Sequence of chain 1.A:
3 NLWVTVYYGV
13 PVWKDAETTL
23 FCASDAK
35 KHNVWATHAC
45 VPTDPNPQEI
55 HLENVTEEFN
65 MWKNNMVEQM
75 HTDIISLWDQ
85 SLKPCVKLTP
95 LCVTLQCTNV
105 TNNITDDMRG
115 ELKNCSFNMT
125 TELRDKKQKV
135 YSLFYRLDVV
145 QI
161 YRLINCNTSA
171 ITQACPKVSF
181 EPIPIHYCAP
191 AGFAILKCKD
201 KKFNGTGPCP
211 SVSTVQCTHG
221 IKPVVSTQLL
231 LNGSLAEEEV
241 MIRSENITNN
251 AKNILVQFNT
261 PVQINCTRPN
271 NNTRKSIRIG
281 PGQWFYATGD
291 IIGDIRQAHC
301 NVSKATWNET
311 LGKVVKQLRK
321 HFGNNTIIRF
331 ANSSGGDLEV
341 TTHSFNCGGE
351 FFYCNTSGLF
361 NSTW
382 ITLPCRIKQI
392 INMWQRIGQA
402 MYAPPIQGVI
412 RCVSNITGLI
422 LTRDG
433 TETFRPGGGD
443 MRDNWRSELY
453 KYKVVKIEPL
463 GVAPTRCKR

The small molecule below binds the protein below.
Small molecule (SMILES): CC(=O)N[C@H]1[C@H](O[C@H]2[C@H](O)[C@@H](NC(C)=O)CO[C@@H]2CO)O[C@H](CO)[C@@H](O[C@@H]2O[C@H](CO[C@H]3O[C@H](CO)[C@@H](O)[C@H](O)[C@@H]3O)[C@@H](O)[C@H](O[C@H]3O[C@H](CO)[C@@H](O)[C@H](O)[C@@H]3O)[C@@H]2O)[C@@H]1O

Sequence of chain 1.B:
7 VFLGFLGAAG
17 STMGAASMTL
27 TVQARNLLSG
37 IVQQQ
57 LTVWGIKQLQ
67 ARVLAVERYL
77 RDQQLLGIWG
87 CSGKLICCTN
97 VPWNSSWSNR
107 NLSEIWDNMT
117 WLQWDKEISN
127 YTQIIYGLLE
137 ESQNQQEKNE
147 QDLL

Sequence of chain 1.C:
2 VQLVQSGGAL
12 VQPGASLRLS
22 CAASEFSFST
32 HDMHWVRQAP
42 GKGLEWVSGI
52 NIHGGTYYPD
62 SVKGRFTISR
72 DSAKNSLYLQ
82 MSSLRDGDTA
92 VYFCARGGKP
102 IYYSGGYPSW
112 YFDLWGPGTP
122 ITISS

Binding-site contacts:
Ligand atom C8 contacts residue SER17 of chain 1.B at 4.0 Å.
Ligand atom O3 contacts residue THR57 of chain 1.C at 4.1 Å.
Ligand atom C7 contacts residue GLY56 of chain 1.C at 4.5 Å.
Ligand atom C7 contacts residue GLY16 of chain 1.B at 3.6 Å.
Ligand atom O6 contacts residue ASP113 of chain 1.B at 2.9 Å (salt-bridge).
Ligand atom C8 contacts residue GLY16 of chain 1.B at 3.8 Å.
Ligand atom N2 contacts residue ASN58 of chain 1.A at 2.8 Å (h-bond).
Ligand atom C4 contacts residue ASN58 of chain 1.A at 4.3 Å.
Ligand atom C1 contacts residue ASN58 of chain 1.A at 1.5 Å.
Ligand atom C6 contacts residue SER70 of chain 1.C at 4.4 Å.
Ligand atom N2 contacts residue GLU57 of chain 1.A at 4.2 Å.
Ligand atom C1 contacts residue GLY16 of chain 1.B at 4.0 Å.
Ligand atom C7 contacts residue TYR59 of chain 1.C at 3.5 Å (hydrophobic).
Ligand atom N2 contacts residue GLY16 of chain 1.B at 2.8 Å (h-bond).
Ligand atom C5 contacts residue ASN58 of chain 1.A at 3.7 Å.
Ligand atom N2 contacts residue SER17 of chain 1.B at 4.2 Å.
Ligand atom O7 contacts residue THR68 of chain 1.C at 4.0 Å.
Ligand atom O7 contacts residue GLY56 of chain 1.C at 3.6 Å.
Ligand atom C6 contacts residue ASP113 of chain 1.B at 3.6 Å.
Ligand atom C2 contacts residue ASN58 of chain 1.A at 2.5 Å.
Ligand atom O6 contacts residue GLY55 of chain 1.C at 3.7 Å.
Ligand atom C7 contacts residue SER17 of chain 1.B at 4.2 Å.
Ligand atom O4 contacts residue THR57 of chain 1.C at 3.9 Å.
Ligand atom C7 contacts residue THR68 of chain 1.C at 4.2 Å.
Ligand atom C3 contacts residue THR57 of chain 1.C at 3.9 Å.
Ligand atom C8 contacts residue GLU57 of chain 1.A at 3.8 Å.
Ligand atom C8 contacts residue THR57 of chain 1.C at 3.8 Å.
Ligand atom C8 contacts residue THR68 of chain 1.C at 3.7 Å.
Ligand atom O7 contacts residue THR57 of chain 1.C at 2.9 Å (h-bond).
Ligand atom C3 contacts residue ASN58 of chain 1.A at 3.8 Å.
Ligand atom C2 contacts residue GLY16 of chain 1.B at 3.5 Å.
Ligand atom C8 contacts residue TYR59 of chain 1.C at 3.5 Å (hydrophobic).
Ligand atom C7 contacts residue GLU57 of chain 1.A at 4.3 Å.
Ligand atom C7 contacts residue ASN58 of chain 1.A at 4.0 Å.
Ligand atom C7 contacts residue THR57 of chain 1.C at 3.7 Å.
Ligand atom O7 contacts residue TYR59 of chain 1.C at 2.8 Å (h-bond).
Ligand atom O5 contacts residue ASN58 of chain 1.A at 2.4 Å (h-bond).